This small molecule binds to this protein.
Small molecule (SMILES): CCO/N=C/c1ccc(OCCCCCN2CCN(c3ccncc3)C2=O)cc1

Sequence of chain 42.C:
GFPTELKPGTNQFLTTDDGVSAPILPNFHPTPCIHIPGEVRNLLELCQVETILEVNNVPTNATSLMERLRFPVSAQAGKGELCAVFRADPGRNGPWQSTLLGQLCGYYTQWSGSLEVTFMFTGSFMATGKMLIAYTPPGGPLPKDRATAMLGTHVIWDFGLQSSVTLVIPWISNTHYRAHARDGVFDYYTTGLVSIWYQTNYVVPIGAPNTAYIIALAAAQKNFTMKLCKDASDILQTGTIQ

Sequence of chain 41.C:
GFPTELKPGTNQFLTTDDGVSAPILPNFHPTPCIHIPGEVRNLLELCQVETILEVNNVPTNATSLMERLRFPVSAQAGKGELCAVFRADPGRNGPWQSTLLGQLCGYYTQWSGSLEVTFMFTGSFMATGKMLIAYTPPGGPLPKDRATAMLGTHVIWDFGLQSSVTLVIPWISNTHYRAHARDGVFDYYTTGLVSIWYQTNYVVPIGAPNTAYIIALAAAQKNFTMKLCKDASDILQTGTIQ

Sequence of chain 41.A:
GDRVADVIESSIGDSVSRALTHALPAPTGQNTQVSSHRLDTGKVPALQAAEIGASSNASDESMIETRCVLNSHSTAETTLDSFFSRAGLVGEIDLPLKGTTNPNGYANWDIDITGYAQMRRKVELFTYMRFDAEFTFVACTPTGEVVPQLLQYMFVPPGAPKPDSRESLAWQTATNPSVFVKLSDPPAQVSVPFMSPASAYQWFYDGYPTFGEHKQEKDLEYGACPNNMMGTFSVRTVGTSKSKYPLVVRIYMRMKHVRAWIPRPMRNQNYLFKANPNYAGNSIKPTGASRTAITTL

Binding-site contacts:
Ligand atom CAE contacts residue ASN228 of chain 41.A at 3.4 Å.
Ligand atom CAH contacts residue PHE155 of chain 41.A at 3.7 Å (hydrophobic).
Ligand atom CAA contacts residue PRO177 of chain 41.A at 3.3 Å (hydrophobic).
Ligand atom CAC contacts residue PHE233 of chain 41.A at 3.9 Å (hydrophobic).
Ligand atom CBA contacts residue TRP203 of chain 41.A at 3.3 Å (hydrophobic).
Ligand atom CAC contacts residue PHE137 of chain 41.A at 3.8 Å (hydrophobic).
Ligand atom OAB contacts residue ASP112 of chain 41.A at 3.6 Å.
Ligand atom CAD contacts residue ASP112 of chain 41.A at 3.7 Å.
Ligand atom NBC contacts residue TRP203 of chain 41.A at 3.2 Å.
Ligand atom OAB contacts residue TRP203 of chain 41.A at 3.8 Å.
Ligand atom CAF contacts residue TRP203 of chain 41.A at 3.8 Å (hydrophobic).
Ligand atom CAX contacts residue TRP203 of chain 41.A at 3.5 Å (hydrophobic).
Ligand atom CAS contacts residue TRP203 of chain 41.A at 3.5 Å (hydrophobic).
Ligand atom CAA contacts residue TYR153 of chain 41.A at 3.7 Å (hydrophobic).
Ligand atom CAG contacts residue ASN228 of chain 41.A at 3.2 Å.
Ligand atom CAL contacts residue PRO177 of chain 41.A at 3.7 Å (hydrophobic).
Ligand atom CAG contacts residue TRP203 of chain 41.A at 3.6 Å (hydrophobic).
Ligand atom CAA contacts residue VAL179 of chain 41.A at 3.3 Å (hydrophobic).
Ligand atom CAD contacts residue THR114 of chain 41.A at 3.6 Å.
Ligand atom OAW contacts residue ILE111 of chain 41.A at 3.9 Å.
Ligand atom CBA contacts residue ASN228 of chain 41.A at 3.8 Å.
Ligand atom CAS contacts residue TYR201 of chain 41.A at 3.7 Å (hydrophobic).
Ligand atom CAP contacts residue ILE111 of chain 41.A at 3.6 Å (hydrophobic).
Ligand atom CAA contacts residue SER178 of chain 41.A at 3.5 Å.
Ligand atom CAG contacts residue GLN202 of chain 41.A at 3.5 Å.
Ligand atom NAT contacts residue PHE155 of chain 41.A at 3.9 Å.
Ligand atom CAS contacts residue ASN228 of chain 41.A at 3.7 Å.
Ligand atom CAR contacts residue TYR201 of chain 41.A at 3.5 Å (hydrophobic).
Ligand atom NBB contacts residue TRP203 of chain 41.A at 3.9 Å.
Ligand atom OAB contacts residue ILE113 of chain 41.A at 3.2 Å (h-bond).
Ligand atom CAP contacts residue PHE135 of chain 41.A at 3.6 Å (hydrophobic).
Ligand atom CAI contacts residue VAL192 of chain 41.A at 3.9 Å (hydrophobic).
Ligand atom CAI contacts residue PHE135 of chain 41.A at 3.7 Å (hydrophobic).
Ligand atom CAN contacts residue ILE111 of chain 41.A at 3.8 Å (hydrophobic).
Ligand atom CAL contacts residue PHE155 of chain 41.A at 3.7 Å (hydrophobic).
Ligand atom CAJ contacts residue PHE155 of chain 41.A at 3.8 Å (hydrophobic).
Ligand atom CAF contacts residue ASP112 of chain 41.A at 3.6 Å.
Ligand atom CAE contacts residue GLN202 of chain 41.A at 3.4 Å.
Ligand atom CAK contacts residue PHE135 of chain 41.A at 3.6 Å (hydrophobic).
Ligand atom OAW contacts residue MET195 of chain 41.A at 3.3 Å.